A small-molecule ligand and the protein it binds are described below.
Small molecule (SMILES): CC(C)(C)OC(=O)NCCSC[C@@H](Nc1ccccc1)C(=O)NCc1cccnc1

Binding-site contacts:
Ligand atom C28 contacts residue HEM1 of chain 3.B at 3.1 Å.
Ligand atom C17 contacts residue PHE221 of chain 3.A at 4.1 Å (hydrophobic).
Ligand atom C26 contacts residue PHE284 of chain 3.A at 3.2 Å (hydrophobic).
Ligand atom C20 contacts residue PHE284 of chain 3.A at 3.8 Å (hydrophobic).
Ligand atom C25 contacts residue PHE284 of chain 3.A at 4.0 Å (hydrophobic).
Ligand atom C18 contacts residue PHE221 of chain 3.A at 3.7 Å (hydrophobic).
Ligand atom N14 contacts residue PHE284 of chain 3.A at 3.7 Å.
Ligand atom C03 contacts residue SER99 of chain 3.A at 4.1 Å.
Ligand atom O22 contacts residue SER99 of chain 3.A at 2.8 Å (h-bond).
Ligand atom C24 contacts residue ILE281 of chain 3.A at 3.8 Å (hydrophobic).
Ligand atom N14 contacts residue PHE193 of chain 3.A at 3.9 Å.
Ligand atom S11 contacts residue PHE88 of chain 3.A at 3.5 Å.
Ligand atom C24 contacts residue ALA285 of chain 3.A at 3.6 Å (hydrophobic).
Ligand atom C15 contacts residue PHE284 of chain 3.A at 3.5 Å (hydrophobic).
Ligand atom N23 contacts residue PHE284 of chain 3.A at 3.3 Å.
Ligand atom C15 contacts residue PHE193 of chain 3.A at 3.8 Å (hydrophobic).
Ligand atom C16 contacts residue PHE193 of chain 3.A at 3.5 Å (hydrophobic).
Ligand atom C28 contacts residue THR289 of chain 3.A at 4.0 Å.
Ligand atom C19 contacts residue PHE284 of chain 3.A at 3.5 Å (hydrophobic).
Ligand atom C19 contacts residue PHE221 of chain 3.A at 3.4 Å (hydrophobic).
Ligand atom C18 contacts residue PHE284 of chain 3.A at 3.3 Å (hydrophobic).
Ligand atom C10 contacts residue ILE100 of chain 3.A at 3.5 Å (hydrophobic).
Ligand atom C30 contacts residue ALA285 of chain 3.A at 3.7 Å (hydrophobic).
Ligand atom C17 contacts residue PHE284 of chain 3.A at 3.5 Å (hydrophobic).
Ligand atom C27 contacts residue THR289 of chain 3.A at 3.6 Å.
Ligand atom C04 contacts residue ARG85 of chain 3.A at 3.7 Å.
Ligand atom C25 contacts residue ALA285 of chain 3.A at 3.7 Å (hydrophobic).
Ligand atom N29 contacts residue HEM1 of chain 3.B at 2.2 Å.
Ligand atom C10 contacts residue PHE88 of chain 3.A at 4.0 Å (hydrophobic).
Ligand atom C15 contacts residue PHE221 of chain 3.A at 4.0 Å (hydrophobic).
Ligand atom C16 contacts residue PHE284 of chain 3.A at 3.4 Å (hydrophobic).
Ligand atom C20 contacts residue PHE221 of chain 3.A at 3.6 Å (hydrophobic).
Ligand atom C03 contacts residue HEM1 of chain 3.B at 3.5 Å.
Ligand atom C21 contacts residue SER99 of chain 3.A at 3.9 Å.
Ligand atom C30 contacts residue HEM1 of chain 3.B at 3.1 Å.
Ligand atom C04 contacts residue HEM1 of chain 3.B at 3.6 Å.
Ligand atom C16 contacts residue LEU191 of chain 3.A at 4.1 Å (hydrophobic).
Ligand atom C24 contacts residue PHE284 of chain 3.A at 3.7 Å (hydrophobic).
Ligand atom C19 contacts residue ILE280 of chain 3.A at 4.0 Å (hydrophobic).
Ligand atom C20 contacts residue ILE281 of chain 3.A at 4.0 Å (hydrophobic).

Sequence of chain 3.A:
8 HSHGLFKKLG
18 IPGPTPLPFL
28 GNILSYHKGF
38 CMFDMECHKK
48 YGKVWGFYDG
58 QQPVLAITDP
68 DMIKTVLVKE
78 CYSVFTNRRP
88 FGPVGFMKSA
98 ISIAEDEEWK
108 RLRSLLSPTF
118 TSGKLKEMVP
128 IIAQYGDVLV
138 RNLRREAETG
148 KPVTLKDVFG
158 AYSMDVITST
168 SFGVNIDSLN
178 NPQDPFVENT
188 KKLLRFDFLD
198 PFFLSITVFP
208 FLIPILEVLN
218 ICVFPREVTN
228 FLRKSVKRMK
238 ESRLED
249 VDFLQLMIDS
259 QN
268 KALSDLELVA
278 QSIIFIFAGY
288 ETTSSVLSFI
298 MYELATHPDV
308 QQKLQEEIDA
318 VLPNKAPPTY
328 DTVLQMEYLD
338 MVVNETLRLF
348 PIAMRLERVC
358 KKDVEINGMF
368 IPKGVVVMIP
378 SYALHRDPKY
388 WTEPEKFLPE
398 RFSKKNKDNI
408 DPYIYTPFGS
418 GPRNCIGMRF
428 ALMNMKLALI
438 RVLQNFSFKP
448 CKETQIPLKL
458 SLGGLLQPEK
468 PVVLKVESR